Binding-site contacts:
Ligand atom C22 contacts residue PHE151 of chain 1.A at 3.6 Å (hydrophobic).
Ligand atom N15 contacts residue GLY148 of chain 1.A at 3.9 Å.
Ligand atom C4 contacts residue ALA68 of chain 1.A at 3.8 Å (hydrophobic).
Ligand atom C17 contacts residue ASN119 of chain 1.A at 3.2 Å.
Ligand atom C6 contacts residue MET111 of chain 1.A at 3.6 Å (hydrophobic).
Ligand atom C2 contacts residue THR197 of chain 1.A at 3.9 Å.
Ligand atom CL23 contacts residue PHE151 of chain 1.A at 3.6 Å.
Ligand atom C22 contacts residue LEU120 of chain 1.A at 3.9 Å (hydrophobic).
Ligand atom C9 contacts residue ASN64 of chain 1.A at 3.9 Å.
Ligand atom CL26 contacts residue MET111 of chain 1.A at 3.6 Å.
Ligand atom N8 contacts residue ASN64 of chain 1.A at 3.8 Å.
Ligand atom N1 contacts residue THR197 of chain 1.A at 4.0 Å.
Ligand atom C4 contacts residue THR197 of chain 1.A at 3.8 Å.
Ligand atom N1 contacts residue SER65 of chain 1.A at 3.6 Å.
Ligand atom CL5 contacts residue ILE109 of chain 1.A at 3.9 Å.
Ligand atom C14 contacts residue GLY148 of chain 1.A at 3.5 Å.
Ligand atom CL5 contacts residue ALA68 of chain 1.A at 3.6 Å.
Ligand atom CL26 contacts residue VAL163 of chain 1.A at 3.9 Å.
Ligand atom N3 contacts residue ASP106 of chain 1.A at 4.0 Å.
Ligand atom C21 contacts residue GLY148 of chain 1.A at 3.5 Å.
Ligand atom C24 contacts residue LEU120 of chain 1.A at 3.2 Å (hydrophobic).
Ligand atom N1 contacts residue ASP106 of chain 1.A at 2.8 Å (salt-bridge).
Ligand atom C18 contacts residue ASN119 of chain 1.A at 3.3 Å.
Ligand atom C20 contacts residue ALA124 of chain 1.A at 3.9 Å (hydrophobic).
Ligand atom C2 contacts residue ASP106 of chain 1.A at 3.9 Å.
Ligand atom CL23 contacts residue TYR152 of chain 1.A at 3.9 Å.
Ligand atom C24 contacts residue PHE151 of chain 1.A at 3.4 Å (hydrophobic).
Ligand atom CL5 contacts residue THR197 of chain 1.A at 3.9 Å.
Ligand atom CL23 contacts residue LEU120 of chain 1.A at 3.8 Å.
Ligand atom C25 contacts residue PHE151 of chain 1.A at 3.9 Å (hydrophobic).
Ligand atom N3 contacts residue THR197 of chain 1.A at 3.4 Å (h-bond).
Ligand atom C10 contacts residue ASN64 of chain 1.A at 3.8 Å.
Ligand atom C20 contacts residue ILE123 of chain 1.A at 3.4 Å (hydrophobic).
Ligand atom O19 contacts residue ASN119 of chain 1.A at 3.2 Å.
Ligand atom N3 contacts residue ALA68 of chain 1.A at 3.5 Å.
Ligand atom C18 contacts residue ILE123 of chain 1.A at 3.0 Å (hydrophobic).
Ligand atom CL5 contacts residue MET111 of chain 1.A at 4.0 Å.
Ligand atom CL5 contacts residue GLY110 of chain 1.A at 3.3 Å.
Ligand atom CL26 contacts residue PHE151 of chain 1.A at 3.8 Å.
Ligand atom O19 contacts residue ILE123 of chain 1.A at 2.8 Å.

Sequence of chain 1.A:
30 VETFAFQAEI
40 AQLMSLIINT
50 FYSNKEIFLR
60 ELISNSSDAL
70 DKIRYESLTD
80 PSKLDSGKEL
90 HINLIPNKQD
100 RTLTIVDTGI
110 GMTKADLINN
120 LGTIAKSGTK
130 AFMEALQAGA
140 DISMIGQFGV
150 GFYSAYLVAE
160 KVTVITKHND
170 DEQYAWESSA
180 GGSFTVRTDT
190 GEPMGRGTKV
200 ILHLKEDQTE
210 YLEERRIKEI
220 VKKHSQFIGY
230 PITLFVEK

The small molecule below binds the protein below.
Small molecule (SMILES): Nc1nc(Cl)cc(-c2cc(OCCN3CCOCC3)c(Cl)cc2Cl)n1